This protein binds this small molecule.
Small molecule (SMILES): CC(=O)N[C@@H]1[C@@H](O)[C@H](O)[C@@H](CO)O[C@H]1O

Binding-site contacts:
Ligand atom O7 contacts residue ASN284 of chain 1.B at 3.8 Å.
Ligand atom C8 contacts residue GLU283 of chain 1.B at 3.5 Å.
Ligand atom C4 contacts residue ASN284 of chain 1.B at 4.2 Å.
Ligand atom C3 contacts residue ASN284 of chain 1.B at 3.8 Å.
Ligand atom C7 contacts residue GLU283 of chain 1.B at 3.4 Å.
Ligand atom N2 contacts residue GLU283 of chain 1.B at 4.4 Å.
Ligand atom C7 contacts residue ASN284 of chain 1.B at 3.6 Å.
Ligand atom O7 contacts residue GLU283 of chain 1.B at 2.9 Å (salt-bridge).
Ligand atom C8 contacts residue ASN282 of chain 1.B at 3.9 Å.
Ligand atom C1 contacts residue ASN284 of chain 1.B at 1.4 Å.
Ligand atom O5 contacts residue ASN284 of chain 1.B at 2.4 Å (h-bond).
Ligand atom C2 contacts residue ASN284 of chain 1.B at 2.5 Å.
Ligand atom C5 contacts residue ASN284 of chain 1.B at 3.6 Å.
Ligand atom N2 contacts residue ASN284 of chain 1.B at 2.9 Å (h-bond).

Sequence of chain 1.B:
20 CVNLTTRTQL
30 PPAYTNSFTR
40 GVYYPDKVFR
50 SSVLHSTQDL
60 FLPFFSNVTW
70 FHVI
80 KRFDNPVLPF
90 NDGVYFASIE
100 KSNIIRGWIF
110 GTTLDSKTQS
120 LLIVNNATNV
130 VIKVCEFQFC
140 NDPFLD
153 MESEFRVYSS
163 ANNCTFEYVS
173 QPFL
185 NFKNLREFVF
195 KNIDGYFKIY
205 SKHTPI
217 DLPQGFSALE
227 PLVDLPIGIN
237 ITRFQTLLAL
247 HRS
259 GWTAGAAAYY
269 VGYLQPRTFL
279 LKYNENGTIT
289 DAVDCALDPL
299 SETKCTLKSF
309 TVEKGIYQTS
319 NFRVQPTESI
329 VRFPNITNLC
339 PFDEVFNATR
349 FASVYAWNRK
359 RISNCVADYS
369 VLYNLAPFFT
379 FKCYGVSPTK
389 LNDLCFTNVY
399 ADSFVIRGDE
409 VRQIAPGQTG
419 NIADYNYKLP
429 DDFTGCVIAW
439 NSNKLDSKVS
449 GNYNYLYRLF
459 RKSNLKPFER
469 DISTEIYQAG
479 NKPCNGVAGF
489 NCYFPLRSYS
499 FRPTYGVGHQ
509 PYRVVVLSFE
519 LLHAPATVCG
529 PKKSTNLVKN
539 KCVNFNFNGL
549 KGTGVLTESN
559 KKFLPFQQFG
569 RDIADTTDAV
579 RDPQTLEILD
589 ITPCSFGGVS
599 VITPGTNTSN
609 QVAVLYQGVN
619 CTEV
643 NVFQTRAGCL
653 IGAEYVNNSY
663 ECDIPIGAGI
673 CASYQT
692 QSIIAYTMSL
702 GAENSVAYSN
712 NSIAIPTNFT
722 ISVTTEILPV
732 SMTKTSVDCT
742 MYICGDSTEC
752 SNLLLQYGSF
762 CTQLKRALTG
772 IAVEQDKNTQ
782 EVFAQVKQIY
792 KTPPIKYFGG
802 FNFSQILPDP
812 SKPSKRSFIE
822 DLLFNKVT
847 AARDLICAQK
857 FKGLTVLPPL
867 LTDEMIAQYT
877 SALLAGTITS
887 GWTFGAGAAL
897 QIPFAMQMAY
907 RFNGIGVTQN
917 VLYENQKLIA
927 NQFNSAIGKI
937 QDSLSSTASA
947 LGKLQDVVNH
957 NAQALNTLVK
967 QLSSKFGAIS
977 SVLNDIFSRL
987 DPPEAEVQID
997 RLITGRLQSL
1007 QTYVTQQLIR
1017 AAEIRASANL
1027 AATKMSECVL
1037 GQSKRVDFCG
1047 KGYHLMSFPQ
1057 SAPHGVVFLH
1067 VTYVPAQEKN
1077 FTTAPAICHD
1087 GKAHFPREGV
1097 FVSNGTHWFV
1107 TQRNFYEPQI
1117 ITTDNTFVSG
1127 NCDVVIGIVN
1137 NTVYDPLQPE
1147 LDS